Binding-site contacts:
Ligand atom CH3 contacts residue HIS98 of chain 1.A at 4.4 Å.
Ligand atom F contacts residue SER76 of chain 1.A at 2.7 Å.
Ligand atom CH3 contacts residue THR75 of chain 1.A at 3.8 Å.
Ligand atom OXT contacts residue GLU42 of chain 1.A at 3.6 Å (salt-bridge).
Ligand atom CH3 contacts residue SER76 of chain 1.A at 3.8 Å.
Ligand atom O contacts residue HIS73 of chain 1.A at 3.2 Å.
Ligand atom F contacts residue HIS98 of chain 1.A at 3.8 Å.
Ligand atom F contacts residue HIS37 of chain 1.A at 3.2 Å.
Ligand atom C contacts residue HIS37 of chain 1.A at 3.7 Å.
Ligand atom OXT contacts residue HIS73 of chain 1.A at 2.6 Å (h-bond).
Ligand atom OXT contacts residue HIS37 of chain 1.A at 3.1 Å (h-bond).
Ligand atom CH3 contacts residue HIS37 of chain 1.A at 3.9 Å.
Ligand atom C contacts residue THR75 of chain 1.A at 3.7 Å.
Ligand atom O contacts residue THR75 of chain 1.A at 2.9 Å (h-bond).
Ligand atom C contacts residue HIS73 of chain 1.A at 3.2 Å.
Ligand atom F contacts residue THR75 of chain 1.A at 3.8 Å.

This protein binds this small molecule.
Small molecule (SMILES): O=C(O)CF

Sequence of chain 1.A:
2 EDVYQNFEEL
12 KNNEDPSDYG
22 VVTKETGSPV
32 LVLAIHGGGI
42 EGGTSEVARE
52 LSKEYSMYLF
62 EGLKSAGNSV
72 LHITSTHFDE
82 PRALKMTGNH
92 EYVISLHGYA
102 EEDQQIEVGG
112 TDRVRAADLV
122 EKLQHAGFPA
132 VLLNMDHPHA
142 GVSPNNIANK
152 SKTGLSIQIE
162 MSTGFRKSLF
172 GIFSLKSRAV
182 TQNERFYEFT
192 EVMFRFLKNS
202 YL